Sequence of chain 1.C:
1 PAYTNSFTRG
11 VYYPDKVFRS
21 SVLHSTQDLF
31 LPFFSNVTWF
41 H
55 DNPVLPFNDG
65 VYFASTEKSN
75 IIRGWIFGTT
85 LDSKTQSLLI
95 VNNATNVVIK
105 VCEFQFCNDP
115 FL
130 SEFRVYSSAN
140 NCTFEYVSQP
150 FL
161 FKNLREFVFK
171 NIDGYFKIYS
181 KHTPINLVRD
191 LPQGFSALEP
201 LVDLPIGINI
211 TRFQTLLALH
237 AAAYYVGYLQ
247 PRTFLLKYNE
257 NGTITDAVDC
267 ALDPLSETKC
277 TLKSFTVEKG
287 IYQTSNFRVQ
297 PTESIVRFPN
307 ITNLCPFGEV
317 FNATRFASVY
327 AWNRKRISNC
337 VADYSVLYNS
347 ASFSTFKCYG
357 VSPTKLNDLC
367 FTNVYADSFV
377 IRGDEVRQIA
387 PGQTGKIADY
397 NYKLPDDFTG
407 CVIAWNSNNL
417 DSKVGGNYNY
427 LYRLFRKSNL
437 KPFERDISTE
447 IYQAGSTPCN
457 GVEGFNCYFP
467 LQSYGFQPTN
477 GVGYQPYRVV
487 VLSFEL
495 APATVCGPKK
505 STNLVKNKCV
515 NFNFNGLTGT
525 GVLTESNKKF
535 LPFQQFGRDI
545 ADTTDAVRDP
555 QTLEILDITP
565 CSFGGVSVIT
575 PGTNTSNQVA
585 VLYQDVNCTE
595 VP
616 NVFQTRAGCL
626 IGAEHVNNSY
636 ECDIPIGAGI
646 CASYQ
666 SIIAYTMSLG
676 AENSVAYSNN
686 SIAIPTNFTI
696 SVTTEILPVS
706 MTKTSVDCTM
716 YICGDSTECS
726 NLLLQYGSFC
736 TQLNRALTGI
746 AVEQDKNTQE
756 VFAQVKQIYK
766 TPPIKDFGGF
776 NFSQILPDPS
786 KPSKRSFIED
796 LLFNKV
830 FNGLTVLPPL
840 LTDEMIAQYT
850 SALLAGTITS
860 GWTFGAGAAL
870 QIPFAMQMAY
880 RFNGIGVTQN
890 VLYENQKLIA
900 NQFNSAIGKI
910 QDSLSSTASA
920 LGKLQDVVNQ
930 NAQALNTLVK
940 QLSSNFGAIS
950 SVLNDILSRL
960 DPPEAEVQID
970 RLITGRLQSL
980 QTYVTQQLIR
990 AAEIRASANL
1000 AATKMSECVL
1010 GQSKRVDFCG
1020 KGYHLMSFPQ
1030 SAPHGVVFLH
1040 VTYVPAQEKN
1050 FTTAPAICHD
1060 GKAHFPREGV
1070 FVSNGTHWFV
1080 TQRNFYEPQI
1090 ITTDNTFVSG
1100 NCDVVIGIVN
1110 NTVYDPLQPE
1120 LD

Binding-site contacts:
Ligand atom C5 contacts residue ASN684 of chain 1.C at 3.7 Å.
Ligand atom C2 contacts residue ASN684 of chain 1.C at 2.5 Å.
Ligand atom C3 contacts residue ASN684 of chain 1.C at 3.8 Å.
Ligand atom C7 contacts residue ASN684 of chain 1.C at 3.0 Å.
Ligand atom C1 contacts residue ASN684 of chain 1.C at 1.4 Å.
Ligand atom C8 contacts residue GLY1106 of chain 1.C at 3.5 Å.
Ligand atom O5 contacts residue ASN684 of chain 1.C at 2.4 Å (h-bond).
Ligand atom O7 contacts residue ASN684 of chain 1.C at 2.8 Å (h-bond).
Ligand atom N2 contacts residue ASN684 of chain 1.C at 2.9 Å (h-bond).
Ligand atom C4 contacts residue ASN684 of chain 1.C at 4.2 Å.
Ligand atom C8 contacts residue ASN684 of chain 1.C at 4.3 Å.

This protein binds this small molecule.
Small molecule (SMILES): CC(=O)N[C@@H]1[C@@H](O)[C@H](O)[C@@H](CO)O[C@H]1O